Binding-site contacts:
Ligand atom N2 contacts residue ASN12 of chain 24.I at 3.8 Å.
Ligand atom C2 contacts residue ASN12 of chain 24.I at 3.2 Å.
Ligand atom C5 contacts residue ASN12 of chain 24.I at 4.0 Å.
Ligand atom C7 contacts residue ASN12 of chain 24.I at 3.9 Å.
Ligand atom O5 contacts residue ASN12 of chain 24.I at 2.6 Å (h-bond).
Ligand atom O7 contacts residue ASN12 of chain 24.I at 3.7 Å.
Ligand atom C1 contacts residue ASN12 of chain 24.I at 2.1 Å.

A protein and the small-molecule ligand that binds it are described below.
Small molecule (SMILES): CC(=O)N[C@H]1[C@H](O[C@H]2[C@H](O)[C@@H](NC(C)=O)CO[C@@H]2CO)O[C@H](CO)[C@@H](O)[C@@H]1O

Sequence of chain 24.I:
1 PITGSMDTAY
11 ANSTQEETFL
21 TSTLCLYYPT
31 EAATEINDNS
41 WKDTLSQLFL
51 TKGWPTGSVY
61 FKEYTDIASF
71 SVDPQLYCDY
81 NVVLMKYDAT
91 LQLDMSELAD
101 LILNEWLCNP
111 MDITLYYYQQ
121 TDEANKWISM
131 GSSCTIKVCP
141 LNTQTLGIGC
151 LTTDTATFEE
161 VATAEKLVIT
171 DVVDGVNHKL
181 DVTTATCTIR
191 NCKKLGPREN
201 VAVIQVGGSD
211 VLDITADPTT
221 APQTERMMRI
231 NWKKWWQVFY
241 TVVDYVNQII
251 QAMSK